Binding-site contacts:
Ligand atom C02 contacts residue GLY126 of chain 1.A at 3.4 Å.
Ligand atom C02 contacts residue SER127 of chain 1.A at 4.1 Å.
Ligand atom C03 contacts residue U1H1 of chain 1.G at 3.9 Å.
Ligand atom C04 contacts residue DMS1 of chain 1.F at 4.3 Å.
Ligand atom F08 contacts residue ILE393 of chain 1.A at 3.8 Å.
Ligand atom C12 contacts residue GLY169 of chain 1.A at 3.8 Å.
Ligand atom N01 contacts residue GLY310 of chain 1.A at 3.8 Å.
Ligand atom F10 contacts residue DMS1 of chain 1.F at 3.9 Å.
Ligand atom C04 contacts residue GLY126 of chain 1.A at 3.1 Å.
Ligand atom C05 contacts residue GLY126 of chain 1.A at 4.1 Å.
Ligand atom C06 contacts residue DMS1 of chain 1.E at 4.2 Å.
Ligand atom F09 contacts residue DMS1 of chain 1.E at 3.1 Å.
Ligand atom F09 contacts residue GLY169 of chain 1.A at 3.3 Å.
Ligand atom C02 contacts residue ASP308 of chain 1.A at 3.5 Å.
Ligand atom C12 contacts residue DMS1 of chain 1.F at 4.3 Å.
Ligand atom C07 contacts residue DMS1 of chain 1.E at 4.1 Å.
Ligand atom C11 contacts residue DMS1 of chain 1.E at 3.7 Å.
Ligand atom C05 contacts residue ILE306 of chain 1.A at 4.2 Å (hydrophobic).
Ligand atom N01 contacts residue ASP124 of chain 1.A at 2.8 Å (salt-bridge).
Ligand atom C02 contacts residue U1H1 of chain 1.G at 3.3 Å.
Ligand atom C05 contacts residue DMS1 of chain 1.F at 4.1 Å.
Ligand atom C12 contacts residue ASP308 of chain 1.A at 4.1 Å.
Ligand atom C05 contacts residue PHE283 of chain 1.A at 3.9 Å (hydrophobic).
Ligand atom C12 contacts residue U1H1 of chain 1.G at 3.6 Å.
Ligand atom C07 contacts residue GLY169 of chain 1.A at 4.2 Å.
Ligand atom C06 contacts residue GLY169 of chain 1.A at 4.2 Å.
Ligand atom N01 contacts residue ASP308 of chain 1.A at 2.6 Å (salt-bridge).
Ligand atom C03 contacts residue DMS1 of chain 1.F at 4.1 Å.
Ligand atom N01 contacts residue THR311 of chain 1.A at 3.7 Å.
Ligand atom C02 contacts residue ASP124 of chain 1.A at 3.3 Å.
Ligand atom C03 contacts residue GLY126 of chain 1.A at 3.6 Å.
Ligand atom C04 contacts residue PHE283 of chain 1.A at 3.9 Å (hydrophobic).
Ligand atom F08 contacts residue ILE391 of chain 1.A at 3.2 Å.
Ligand atom C03 contacts residue ASP308 of chain 1.A at 3.5 Å.
Ligand atom N01 contacts residue U1H1 of chain 1.G at 2.9 Å (h-bond).
Ligand atom C04 contacts residue ASP308 of chain 1.A at 3.6 Å.
Ligand atom F09 contacts residue ILE389 of chain 1.A at 3.9 Å.
Ligand atom C11 contacts residue GLY169 of chain 1.A at 3.4 Å.
Ligand atom N01 contacts residue GLY126 of chain 1.A at 3.8 Å.
Ligand atom F08 contacts residue ILE389 of chain 1.A at 4.2 Å.

Sequence of chain 1.A:
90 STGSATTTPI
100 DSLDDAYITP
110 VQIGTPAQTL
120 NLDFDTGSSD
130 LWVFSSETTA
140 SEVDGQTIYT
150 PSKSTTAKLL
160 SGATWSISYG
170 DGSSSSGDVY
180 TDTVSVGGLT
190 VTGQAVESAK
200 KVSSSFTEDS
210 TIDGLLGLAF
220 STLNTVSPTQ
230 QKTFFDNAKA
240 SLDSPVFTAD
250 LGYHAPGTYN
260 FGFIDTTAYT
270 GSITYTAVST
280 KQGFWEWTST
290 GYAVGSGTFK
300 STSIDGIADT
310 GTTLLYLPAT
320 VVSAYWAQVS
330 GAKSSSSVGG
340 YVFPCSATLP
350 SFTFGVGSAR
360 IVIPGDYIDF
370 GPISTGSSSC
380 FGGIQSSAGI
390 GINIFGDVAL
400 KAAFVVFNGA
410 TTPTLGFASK

The small molecule below binds the protein below.
Small molecule (SMILES): NCc1ccc(C(F)(F)F)cc1